Sequence of chain 1.B:
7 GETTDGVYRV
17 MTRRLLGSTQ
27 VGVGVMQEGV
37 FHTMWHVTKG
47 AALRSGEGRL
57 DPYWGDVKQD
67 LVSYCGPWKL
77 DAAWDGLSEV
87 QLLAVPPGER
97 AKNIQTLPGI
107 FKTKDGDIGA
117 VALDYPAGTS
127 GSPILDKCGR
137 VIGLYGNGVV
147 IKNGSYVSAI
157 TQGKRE

Binding-site contacts:
Ligand atom CL contacts residue TYR141 of chain 1.B at 3.9 Å.
Ligand atom C7 contacts residue TYR152 of chain 1.B at 4.0 Å (hydrophobic).
Ligand atom N2 contacts residue TYR152 of chain 1.B at 4.1 Å.
Ligand atom CL contacts residue TYR152 of chain 1.B at 3.1 Å.
Ligand atom N2 contacts residue GLY142 of chain 1.B at 3.7 Å.
Ligand atom N2 contacts residue PRO122 of chain 1.B at 4.1 Å.
Ligand atom C8 contacts residue PRO122 of chain 1.B at 3.9 Å (hydrophobic).
Ligand atom C7 contacts residue SER126 of chain 1.B at 2.9 Å.
Ligand atom C7 contacts residue GLY142 of chain 1.B at 3.6 Å.
Ligand atom N1 contacts residue SER126 of chain 1.B at 4.1 Å.
Ligand atom N1 contacts residue TYR152 of chain 1.B at 4.2 Å.
Ligand atom C9 contacts residue TYR141 of chain 1.B at 4.2 Å (hydrophobic).
Ligand atom N1 contacts residue ALA123 of chain 1.B at 3.7 Å.
Ligand atom C8 contacts residue TYR141 of chain 1.B at 3.6 Å (hydrophobic).
Ligand atom C contacts residue TYR121 of chain 1.B at 4.2 Å (hydrophobic).
Ligand atom C6 contacts residue TYR152 of chain 1.B at 4.1 Å (hydrophobic).
Ligand atom C9 contacts residue TYR121 of chain 1.B at 3.2 Å (hydrophobic).
Ligand atom C7 contacts residue ALA123 of chain 1.B at 3.8 Å (hydrophobic).
Ligand atom N contacts residue TYR152 of chain 1.B at 4.4 Å.
Ligand atom N2 contacts residue SER126 of chain 1.B at 3.2 Å (h-bond).
Ligand atom C8 contacts residue TYR152 of chain 1.B at 3.6 Å (hydrophobic).
Ligand atom C9 contacts residue TYR152 of chain 1.B at 3.7 Å (hydrophobic).
Ligand atom C8 contacts residue TYR121 of chain 1.B at 3.5 Å (hydrophobic).
Ligand atom C8 contacts residue ALA123 of chain 1.B at 4.4 Å (hydrophobic).
Ligand atom C contacts residue ALA123 of chain 1.B at 4.0 Å (hydrophobic).
Ligand atom C1 contacts residue TYR152 of chain 1.B at 4.0 Å (hydrophobic).
Ligand atom CL contacts residue TYR121 of chain 1.B at 2.9 Å.
Ligand atom N2 contacts residue TYR141 of chain 1.B at 3.8 Å.
Ligand atom C6 contacts residue ALA123 of chain 1.B at 3.9 Å (hydrophobic).
Ligand atom CL contacts residue ASP120 of chain 1.B at 2.9 Å.
Ligand atom N contacts residue ALA123 of chain 1.B at 4.4 Å.
Ligand atom N2 contacts residue ALA123 of chain 1.B at 4.1 Å.
Ligand atom C9 contacts residue ASP120 of chain 1.B at 4.5 Å.
Ligand atom N1 contacts residue GLY142 of chain 1.B at 4.4 Å.
Ligand atom C6 contacts residue TYR121 of chain 1.B at 4.2 Å (hydrophobic).
Ligand atom C9 contacts residue ALA123 of chain 1.B at 4.3 Å (hydrophobic).
Ligand atom C9 contacts residue PRO122 of chain 1.B at 4.3 Å (hydrophobic).

A small-molecule ligand and the protein it binds are described below.
Small molecule (SMILES): CN(C[C@H]1CCOC1)c1ncncc1Cl